Binding-site contacts:
Ligand atom C4 contacts residue ARG148 of chain 1.B at 3.4 Å.
Ligand atom O4 contacts residue THR168 of chain 1.B at 2.6 Å (h-bond).
Ligand atom O5 contacts residue VAL136 of chain 1.B at 3.1 Å.
Ligand atom O1 contacts residue ASP141 of chain 1.B at 4.1 Å.
Ligand atom C4 contacts residue VAL171 of chain 1.B at 4.4 Å (hydrophobic).
Ligand atom C2 contacts residue PRO145 of chain 1.B at 4.4 Å (hydrophobic).
Ligand atom O1 contacts residue VAL136 of chain 1.B at 3.7 Å.
Ligand atom C5 contacts residue VAL171 of chain 1.B at 3.5 Å (hydrophobic).
Ligand atom C3 contacts residue GLN146 of chain 1.B at 3.5 Å.
Ligand atom C5 contacts residue TYR134 of chain 1.B at 4.0 Å (hydrophobic).
Ligand atom C3 contacts residue ARG148 of chain 1.B at 3.7 Å.
Ligand atom C4 contacts residue THR168 of chain 1.B at 3.5 Å.
Ligand atom O3 contacts residue ARG148 of chain 1.B at 2.9 Å (salt-bridge).
Ligand atom O2 contacts residue PRO145 of chain 1.B at 3.4 Å.
Ligand atom C3 contacts residue PRO145 of chain 1.B at 4.3 Å (hydrophobic).
Ligand atom O2 contacts residue GLN146 of chain 1.B at 2.8 Å (h-bond).
Ligand atom C1 contacts residue PRO145 of chain 1.B at 4.4 Å (hydrophobic).
Ligand atom C2 contacts residue GLN146 of chain 1.B at 4.0 Å.
Ligand atom C5 contacts residue VAL136 of chain 1.B at 3.6 Å (hydrophobic).
Ligand atom O4 contacts residue VAL171 of chain 1.B at 4.4 Å.
Ligand atom C1 contacts residue VAL136 of chain 1.B at 3.5 Å (hydrophobic).
Ligand atom C1 contacts residue VAL171 of chain 1.B at 4.3 Å (hydrophobic).
Ligand atom O4 contacts residue ARG148 of chain 1.B at 2.9 Å (salt-bridge).
Ligand atom C3 contacts residue THR168 of chain 1.B at 3.4 Å.
Ligand atom O3 contacts residue GLN146 of chain 1.B at 2.6 Å (h-bond).
Ligand atom O5 contacts residue VAL171 of chain 1.B at 4.3 Å.
Ligand atom O3 contacts residue THR168 of chain 1.B at 3.7 Å.
Ligand atom O4 contacts residue TYR134 of chain 1.B at 3.7 Å.
Ligand atom C5 contacts residue THR168 of chain 1.B at 4.2 Å.

Sequence of chain 1.B:
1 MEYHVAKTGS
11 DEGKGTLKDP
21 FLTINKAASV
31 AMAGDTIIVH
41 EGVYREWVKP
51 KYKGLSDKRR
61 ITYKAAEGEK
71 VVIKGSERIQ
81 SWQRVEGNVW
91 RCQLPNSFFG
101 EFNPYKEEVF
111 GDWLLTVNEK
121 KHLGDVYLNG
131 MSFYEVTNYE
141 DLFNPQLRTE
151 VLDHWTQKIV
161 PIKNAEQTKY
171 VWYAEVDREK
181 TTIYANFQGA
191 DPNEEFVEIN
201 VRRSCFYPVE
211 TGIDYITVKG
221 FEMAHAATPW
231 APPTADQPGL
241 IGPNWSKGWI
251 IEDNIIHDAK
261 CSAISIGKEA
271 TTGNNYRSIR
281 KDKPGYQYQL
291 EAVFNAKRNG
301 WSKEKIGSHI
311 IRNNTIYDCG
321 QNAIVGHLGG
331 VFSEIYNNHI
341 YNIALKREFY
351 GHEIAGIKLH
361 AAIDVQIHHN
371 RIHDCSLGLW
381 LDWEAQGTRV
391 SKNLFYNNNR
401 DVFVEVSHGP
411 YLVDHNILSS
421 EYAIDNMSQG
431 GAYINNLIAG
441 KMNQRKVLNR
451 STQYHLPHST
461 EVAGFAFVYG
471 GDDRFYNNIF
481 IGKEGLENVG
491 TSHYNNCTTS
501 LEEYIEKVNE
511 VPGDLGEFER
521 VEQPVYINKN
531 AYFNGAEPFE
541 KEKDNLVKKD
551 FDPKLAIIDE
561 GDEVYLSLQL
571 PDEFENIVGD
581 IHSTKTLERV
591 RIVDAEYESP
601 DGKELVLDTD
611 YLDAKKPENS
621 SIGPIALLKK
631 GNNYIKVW

A protein and the small-molecule ligand that binds it are described below.
Small molecule (SMILES): O[C@@H]1[C@@H](O)[C@H](O)OC[C@H]1O